Binding-site contacts:
Ligand atom C2 contacts residue ASN283 of chain 1.D at 2.4 Å.
Ligand atom O6 contacts residue ASP640 of chain 1.D at 4.2 Å.
Ligand atom C3 contacts residue ASP640 of chain 1.D at 3.7 Å.
Ligand atom C3 contacts residue GLU639 of chain 1.D at 3.9 Å.
Ligand atom C1 contacts residue ASN283 of chain 1.D at 1.4 Å.
Ligand atom O3 contacts residue GLU639 of chain 1.D at 3.0 Å (salt-bridge).
Ligand atom C5 contacts residue ALA281 of chain 1.D at 4.3 Å (hydrophobic).
Ligand atom C6 contacts residue ARG558 of chain 1.D at 3.6 Å.
Ligand atom O7 contacts residue SER311 of chain 1.D at 3.5 Å (h-bond).
Ligand atom O4 contacts residue ARG558 of chain 1.D at 3.8 Å.
Ligand atom C5 contacts residue ASN283 of chain 1.D at 3.7 Å.
Ligand atom O7 contacts residue THR312 of chain 1.D at 3.7 Å.
Ligand atom O6 contacts residue ARG558 of chain 1.D at 3.4 Å (salt-bridge).
Ligand atom O5 contacts residue ASN283 of chain 1.D at 2.4 Å (h-bond).
Ligand atom C4 contacts residue ASN283 of chain 1.D at 4.2 Å.
Ligand atom N2 contacts residue ASN283 of chain 1.D at 2.9 Å (h-bond).
Ligand atom C4 contacts residue GLU639 of chain 1.D at 4.2 Å.
Ligand atom C5 contacts residue ASP640 of chain 1.D at 3.9 Å.
Ligand atom C4 contacts residue ASP640 of chain 1.D at 4.0 Å.
Ligand atom C4 contacts residue ARG558 of chain 1.D at 4.3 Å.
Ligand atom O4 contacts residue ASP640 of chain 1.D at 3.6 Å (salt-bridge).
Ligand atom C7 contacts residue ASN283 of chain 1.D at 3.7 Å.
Ligand atom O5 contacts residue ALA281 of chain 1.D at 4.1 Å.
Ligand atom C6 contacts residue ALA281 of chain 1.D at 4.1 Å (hydrophobic).
Ligand atom C5 contacts residue ARG558 of chain 1.D at 3.6 Å.
Ligand atom O3 contacts residue ASP640 of chain 1.D at 4.2 Å.
Ligand atom O4 contacts residue GLU639 of chain 1.D at 3.4 Å (salt-bridge).
Ligand atom O7 contacts residue ASN283 of chain 1.D at 3.6 Å.
Ligand atom C3 contacts residue ASN283 of chain 1.D at 3.8 Å.

Sequence of chain 1.D:
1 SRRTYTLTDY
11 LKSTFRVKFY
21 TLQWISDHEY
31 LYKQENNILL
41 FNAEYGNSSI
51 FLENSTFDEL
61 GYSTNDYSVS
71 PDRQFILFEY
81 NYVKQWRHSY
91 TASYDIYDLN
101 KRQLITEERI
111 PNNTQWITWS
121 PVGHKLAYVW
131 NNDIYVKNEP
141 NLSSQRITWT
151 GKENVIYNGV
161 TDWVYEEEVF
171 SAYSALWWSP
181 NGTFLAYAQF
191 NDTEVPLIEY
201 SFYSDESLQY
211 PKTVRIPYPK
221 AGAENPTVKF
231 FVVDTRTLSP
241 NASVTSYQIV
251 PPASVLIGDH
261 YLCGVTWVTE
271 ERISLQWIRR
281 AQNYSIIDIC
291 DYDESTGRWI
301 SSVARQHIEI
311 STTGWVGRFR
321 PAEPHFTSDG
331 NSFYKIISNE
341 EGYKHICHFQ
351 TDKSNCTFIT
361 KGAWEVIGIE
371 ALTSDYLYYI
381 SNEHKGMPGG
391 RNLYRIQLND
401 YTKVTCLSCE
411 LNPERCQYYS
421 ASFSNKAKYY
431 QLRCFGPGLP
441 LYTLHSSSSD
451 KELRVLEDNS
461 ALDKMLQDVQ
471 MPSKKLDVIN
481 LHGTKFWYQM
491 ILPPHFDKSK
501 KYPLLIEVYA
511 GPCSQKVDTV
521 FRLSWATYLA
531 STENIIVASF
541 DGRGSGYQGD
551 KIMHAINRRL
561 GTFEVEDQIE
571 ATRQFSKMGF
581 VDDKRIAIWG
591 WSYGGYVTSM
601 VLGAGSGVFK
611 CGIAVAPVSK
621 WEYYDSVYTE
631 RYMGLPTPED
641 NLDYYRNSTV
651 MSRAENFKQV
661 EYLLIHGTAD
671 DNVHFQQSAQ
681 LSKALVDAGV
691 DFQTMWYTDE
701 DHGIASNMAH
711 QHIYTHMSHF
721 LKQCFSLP

The small molecule below binds the protein below.
Small molecule (SMILES): CC(=O)N[C@H]1[C@H](O[C@H]2[C@H](O)[C@@H](NC(C)=O)CO[C@@H]2CO)O[C@H](CO)[C@@H](O)[C@@H]1O